Sequence of chain 7.M:
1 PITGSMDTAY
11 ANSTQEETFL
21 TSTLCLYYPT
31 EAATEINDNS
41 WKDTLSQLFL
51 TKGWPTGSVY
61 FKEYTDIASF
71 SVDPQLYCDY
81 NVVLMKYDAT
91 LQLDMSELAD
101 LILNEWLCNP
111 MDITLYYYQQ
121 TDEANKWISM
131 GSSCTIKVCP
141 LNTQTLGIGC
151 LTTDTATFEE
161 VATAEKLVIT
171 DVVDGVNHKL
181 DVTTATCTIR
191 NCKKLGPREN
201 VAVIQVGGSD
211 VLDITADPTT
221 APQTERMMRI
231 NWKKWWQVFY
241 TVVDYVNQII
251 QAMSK

Binding-site contacts:
Ligand atom C7 contacts residue ASN12 of chain 7.M at 3.9 Å.
Ligand atom O7 contacts residue ASN12 of chain 7.M at 3.6 Å.
Ligand atom N2 contacts residue ASN12 of chain 7.M at 3.8 Å.
Ligand atom C5 contacts residue ASN12 of chain 7.M at 4.2 Å.
Ligand atom O5 contacts residue ASN12 of chain 7.M at 2.8 Å (h-bond).
Ligand atom C2 contacts residue ASN12 of chain 7.M at 3.3 Å.
Ligand atom C1 contacts residue ASN12 of chain 7.M at 2.2 Å.

This protein binds this small molecule.
Small molecule (SMILES): CC(=O)N[C@H]1[C@H](O[C@H]2[C@H](O)[C@@H](NC(C)=O)CO[C@@H]2CO)O[C@H](CO)[C@@H](O)[C@@H]1O